Sequence of chain 1.D:
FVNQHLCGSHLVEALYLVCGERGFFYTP

Binding-site contacts:
Ligand atom CE3 contacts residue ILE10 of chain 1.C at 4.3 Å (hydrophobic).
Ligand atom CD2 contacts residue CYS11 of chain 1.C at 4.3 Å (hydrophobic).
Ligand atom NZ contacts residue LEU17 of chain 3.B at 4.3 Å.
Ligand atom CE3 contacts residue CYS11 of chain 1.C at 3.5 Å (hydrophobic).
Ligand atom CA contacts residue GLU21 of chain 3.B at 3.9 Å.
Ligand atom NZ contacts residue ILE10 of chain 1.C at 4.2 Å.
Ligand atom CA contacts residue CYS11 of chain 1.C at 3.2 Å (hydrophobic).
Ligand atom CZ2 contacts residue LEU6 of chain 3.D at 4.1 Å (hydrophobic).
Ligand atom OH contacts residue CYS11 of chain 1.C at 2.9 Å (h-bond).
Ligand atom CA contacts residue LEU17 of chain 3.B at 4.2 Å (hydrophobic).
Ligand atom NZ contacts residue GLU21 of chain 3.B at 3.1 Å (salt-bridge).
Ligand atom CG contacts residue LEU17 of chain 3.B at 4.2 Å (hydrophobic).
Ligand atom CA contacts residue HIS5 of chain 3.D at 3.5 Å.
Ligand atom CD1 contacts residue LEU17 of chain 3.B at 3.7 Å (hydrophobic).
Ligand atom NE1 contacts residue HIS5 of chain 3.D at 3.7 Å.
Ligand atom CZ2 contacts residue LEU11 of chain 1.D at 3.9 Å (hydrophobic).
Ligand atom CE2 contacts residue HIS5 of chain 3.D at 3.8 Å.
Ligand atom NZ contacts residue SER12 of chain 1.C at 3.9 Å.
Ligand atom CG contacts residue HIS5 of chain 3.D at 3.4 Å.
Ligand atom OH contacts residue ILE10 of chain 1.C at 3.8 Å.
Ligand atom OH contacts residue CYS6 of chain 1.C at 2.2 Å (h-bond).
Ligand atom CZ3 contacts residue LEU11 of chain 1.D at 4.0 Å (hydrophobic).
Ligand atom CZ2 contacts residue HIS5 of chain 3.D at 4.2 Å.
Ligand atom NZ contacts residue CYS11 of chain 1.C at 3.0 Å (h-bond).
Ligand atom CH2 contacts residue CYS6 of chain 1.C at 3.5 Å (hydrophobic).
Ligand atom CB contacts residue LEU16 of chain 1.C at 4.2 Å (hydrophobic).
Ligand atom CD2 contacts residue HIS5 of chain 3.D at 3.7 Å.
Ligand atom CA contacts residue ILE10 of chain 1.C at 3.9 Å (hydrophobic).
Ligand atom CZ3 contacts residue CYS6 of chain 1.C at 3.2 Å (hydrophobic).
Ligand atom NZ contacts residue LEU13 of chain 1.C at 4.3 Å.
Ligand atom CB contacts residue LEU17 of chain 3.B at 3.7 Å (hydrophobic).
Ligand atom CZ3 contacts residue CYS11 of chain 1.C at 3.7 Å (hydrophobic).
Ligand atom CB contacts residue CYS11 of chain 1.C at 3.8 Å (hydrophobic).
Ligand atom CB contacts residue LEU13 of chain 1.C at 4.0 Å (hydrophobic).
Ligand atom CB contacts residue HIS5 of chain 3.D at 4.0 Å.
Ligand atom OH contacts residue SER9 of chain 1.C at 3.6 Å (h-bond).
Ligand atom CD1 contacts residue HIS5 of chain 3.D at 3.5 Å.
Ligand atom CG contacts residue LEU16 of chain 1.C at 4.2 Å (hydrophobic).
Ligand atom CH2 contacts residue LEU11 of chain 1.D at 3.5 Å (hydrophobic).
Ligand atom OH contacts residue LEU11 of chain 1.D at 4.3 Å.

Sequence of chain 3.D:
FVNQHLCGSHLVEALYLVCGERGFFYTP

Sequence of chain 1.C:
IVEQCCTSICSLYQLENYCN

Sequence of chain 3.B:
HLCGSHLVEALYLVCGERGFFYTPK

This small molecule binds to this protein.
Small molecule (SMILES): NCCc1c[nH]c2ccc(O)cc12